The small molecule below binds the protein below.
Small molecule (SMILES): CC(=O)N[C@@H]1[C@@H](O)[C@H](O)[C@@H](CO)O[C@H]1O

Sequence of chain 1.A:
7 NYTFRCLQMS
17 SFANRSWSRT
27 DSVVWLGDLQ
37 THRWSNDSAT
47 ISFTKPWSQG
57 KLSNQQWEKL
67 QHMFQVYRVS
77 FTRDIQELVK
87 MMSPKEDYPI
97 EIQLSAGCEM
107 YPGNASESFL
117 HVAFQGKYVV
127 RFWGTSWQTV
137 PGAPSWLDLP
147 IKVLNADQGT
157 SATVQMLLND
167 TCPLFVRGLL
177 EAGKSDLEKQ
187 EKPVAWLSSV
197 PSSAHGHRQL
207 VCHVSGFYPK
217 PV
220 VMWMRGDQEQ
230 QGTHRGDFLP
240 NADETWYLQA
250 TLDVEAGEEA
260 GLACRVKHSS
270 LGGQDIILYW

Binding-site contacts:
Ligand atom O5 contacts residue TRP23 of chain 1.A at 3.7 Å.
Ligand atom O7 contacts residue ASN20 of chain 1.A at 3.1 Å (h-bond).
Ligand atom C8 contacts residue SER22 of chain 1.A at 3.9 Å.
Ligand atom C6 contacts residue ALA19 of chain 1.A at 4.2 Å (hydrophobic).
Ligand atom C6 contacts residue TRP23 of chain 1.A at 3.8 Å (hydrophobic).
Ligand atom O5 contacts residue ASN20 of chain 1.A at 2.4 Å (h-bond).
Ligand atom C3 contacts residue ASN20 of chain 1.A at 3.8 Å.
Ligand atom C4 contacts residue ASN20 of chain 1.A at 4.3 Å.
Ligand atom C5 contacts residue ASN20 of chain 1.A at 3.7 Å.
Ligand atom C5 contacts residue TRP23 of chain 1.A at 3.8 Å (hydrophobic).
Ligand atom N2 contacts residue SER22 of chain 1.A at 3.9 Å.
Ligand atom C7 contacts residue SER22 of chain 1.A at 4.1 Å.
Ligand atom C8 contacts residue ASN20 of chain 1.A at 4.4 Å.
Ligand atom C2 contacts residue ASN20 of chain 1.A at 2.5 Å.
Ligand atom N2 contacts residue ASN20 of chain 1.A at 3.0 Å (h-bond).
Ligand atom C7 contacts residue ASN20 of chain 1.A at 3.2 Å.
Ligand atom C1 contacts residue SER22 of chain 1.A at 4.3 Å.
Ligand atom C1 contacts residue ASN20 of chain 1.A at 1.5 Å.
Ligand atom C1 contacts residue TRP23 of chain 1.A at 3.8 Å (hydrophobic).
Ligand atom O6 contacts residue ALA19 of chain 1.A at 3.9 Å.
Ligand atom O5 contacts residue ALA19 of chain 1.A at 3.7 Å.